Sequence of chain 2.B:
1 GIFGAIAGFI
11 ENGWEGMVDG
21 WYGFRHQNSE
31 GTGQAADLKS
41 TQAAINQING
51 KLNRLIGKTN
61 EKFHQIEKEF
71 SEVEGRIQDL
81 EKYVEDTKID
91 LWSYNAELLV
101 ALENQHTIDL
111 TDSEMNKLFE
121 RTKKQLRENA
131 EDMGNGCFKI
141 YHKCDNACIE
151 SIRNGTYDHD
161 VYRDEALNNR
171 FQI

Binding-site contacts:
Ligand atom C6 contacts residue ALA147 of chain 2.B at 3.3 Å (hydrophobic).
Ligand atom O6 contacts residue ALA147 of chain 2.B at 3.8 Å.
Ligand atom O5 contacts residue SER151 of chain 2.B at 4.0 Å.
Ligand atom C8 contacts residue THR156 of chain 2.B at 4.1 Å.
Ligand atom C5 contacts residue ASN154 of chain 2.B at 3.7 Å.
Ligand atom O6 contacts residue GLU150 of chain 2.B at 3.5 Å.
Ligand atom C4 contacts residue ASN154 of chain 2.B at 4.2 Å.
Ligand atom C1 contacts residue THR156 of chain 2.B at 3.5 Å.
Ligand atom C1 contacts residue GLU150 of chain 2.B at 4.3 Å.
Ligand atom O7 contacts residue ASN154 of chain 2.B at 3.3 Å (h-bond).
Ligand atom C6 contacts residue GLU150 of chain 2.B at 4.0 Å.
Ligand atom N2 contacts residue THR156 of chain 2.B at 4.0 Å.
Ligand atom C5 contacts residue GLU150 of chain 2.B at 4.4 Å.
Ligand atom C8 contacts residue ASN154 of chain 2.B at 4.5 Å.
Ligand atom C1 contacts residue ASN154 of chain 2.B at 1.5 Å.
Ligand atom C5 contacts residue THR156 of chain 2.B at 4.2 Å.
Ligand atom O5 contacts residue ASN154 of chain 2.B at 2.4 Å (h-bond).
Ligand atom C2 contacts residue ASN154 of chain 2.B at 2.5 Å.
Ligand atom O5 contacts residue THR156 of chain 2.B at 3.9 Å.
Ligand atom C6 contacts residue SER151 of chain 2.B at 4.1 Å.
Ligand atom C7 contacts residue ASN154 of chain 2.B at 3.3 Å.
Ligand atom C3 contacts residue ASN154 of chain 2.B at 3.9 Å.
Ligand atom C7 contacts residue THR156 of chain 2.B at 4.4 Å.
Ligand atom N2 contacts residue ASN154 of chain 2.B at 3.0 Å (h-bond).
Ligand atom O5 contacts residue GLU150 of chain 2.B at 3.5 Å.

The small molecule below binds the protein below.
Small molecule (SMILES): CC(=O)N[C@@H]1[C@@H](O)[C@H](O)[C@@H](CO)O[C@H]1O